Sequence of chain 3.A:
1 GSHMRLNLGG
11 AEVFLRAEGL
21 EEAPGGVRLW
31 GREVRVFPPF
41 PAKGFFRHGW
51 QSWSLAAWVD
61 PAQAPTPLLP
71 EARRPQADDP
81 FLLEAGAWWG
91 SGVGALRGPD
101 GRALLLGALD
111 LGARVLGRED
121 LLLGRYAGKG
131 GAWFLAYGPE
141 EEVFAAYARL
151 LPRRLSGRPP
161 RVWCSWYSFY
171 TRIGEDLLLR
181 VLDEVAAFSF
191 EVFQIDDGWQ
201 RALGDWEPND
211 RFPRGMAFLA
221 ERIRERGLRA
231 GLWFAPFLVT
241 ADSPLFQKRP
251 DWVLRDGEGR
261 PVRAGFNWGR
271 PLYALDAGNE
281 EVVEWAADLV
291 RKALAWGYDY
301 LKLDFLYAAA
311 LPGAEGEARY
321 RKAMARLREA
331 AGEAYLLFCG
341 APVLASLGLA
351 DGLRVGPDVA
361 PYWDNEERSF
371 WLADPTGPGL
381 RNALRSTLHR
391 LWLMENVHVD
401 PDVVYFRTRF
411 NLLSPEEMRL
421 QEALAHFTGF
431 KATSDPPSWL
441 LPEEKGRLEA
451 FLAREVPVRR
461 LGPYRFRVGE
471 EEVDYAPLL

Binding-site contacts:
Ligand atom O3 contacts residue LYS302 of chain 3.A at 2.9 Å (salt-bridge).
Ligand atom O4 contacts residue TRP233 of chain 3.A at 3.3 Å (h-bond).
Ligand atom O3 contacts residue ARG354 of chain 3.A at 3.2 Å (salt-bridge).
Ligand atom C2 contacts residue ASP358 of chain 3.A at 3.5 Å.
Ligand atom O4 contacts residue LYS302 of chain 3.A at 3.1 Å (salt-bridge).
Ligand atom C4 contacts residue ASP196 of chain 3.A at 3.6 Å.
Ligand atom C3 contacts residue ASP358 of chain 3.A at 3.4 Å.
Ligand atom O8 contacts residue PRO378 of chain 3.A at 3.6 Å.
Ligand atom C4 contacts residue TRP166 of chain 3.A at 3.5 Å (hydrophobic).
Ligand atom O2 contacts residue ASP358 of chain 3.A at 2.4 Å (salt-bridge).
Ligand atom O8 contacts residue GLY377 of chain 3.A at 3.5 Å.
Ligand atom C3 contacts residue TYR167 of chain 3.A at 3.5 Å (hydrophobic).
Ligand atom O5 contacts residue ASP304 of chain 3.A at 2.7 Å (salt-bridge).
Ligand atom O8 contacts residue THR376 of chain 3.A at 3.4 Å (h-bond).
Ligand atom O8 contacts residue ARG368 of chain 3.A at 2.7 Å (salt-bridge).
Ligand atom O6 contacts residue TRP166 of chain 3.A at 3.2 Å.
Ligand atom O3 contacts residue TYR167 of chain 3.A at 2.8 Å (h-bond).
Ligand atom O2 contacts residue ARG354 of chain 3.A at 3.1 Å (salt-bridge).
Ligand atom O6 contacts residue TRP268 of chain 3.A at 3.6 Å.
Ligand atom O5 contacts residue PHE305 of chain 3.A at 3.4 Å.
Ligand atom C6 contacts residue ASP197 of chain 3.A at 3.5 Å.
Ligand atom C6 contacts residue TRP166 of chain 3.A at 3.7 Å (hydrophobic).
Ligand atom O1 contacts residue ASP358 of chain 3.A at 2.7 Å (salt-bridge).
Ligand atom C5 contacts residue ASP304 of chain 3.A at 3.6 Å.
Ligand atom O4 contacts residue ASP304 of chain 3.A at 3.3 Å (salt-bridge).
Ligand atom O2 contacts residue TRP53 of chain 3.A at 3.5 Å (h-bond).
Ligand atom C5 contacts residue TRP166 of chain 3.A at 3.6 Å (hydrophobic).
Ligand atom C13 contacts residue TRP53 of chain 3.A at 3.6 Å (hydrophobic).
Ligand atom O2 contacts residue CYS339 of chain 3.A at 3.4 Å (h-bond).
Ligand atom O7 contacts residue GLN76 of chain 3.A at 2.6 Å (h-bond).
Ligand atom N contacts residue GLN76 of chain 3.A at 3.7 Å.
Ligand atom C13 contacts residue ASP358 of chain 3.A at 3.1 Å.
Ligand atom C2 contacts residue ASP304 of chain 3.A at 3.2 Å.
Ligand atom O6 contacts residue ASP197 of chain 3.A at 2.8 Å (salt-bridge).
Ligand atom N contacts residue ARG368 of chain 3.A at 3.6 Å.
Ligand atom O4 contacts residue ASP196 of chain 3.A at 2.8 Å (salt-bridge).
Ligand atom C6 contacts residue ASP196 of chain 3.A at 3.7 Å.
Ligand atom C1 contacts residue ASP304 of chain 3.A at 3.3 Å.
Ligand atom C1 contacts residue TRP53 of chain 3.A at 3.6 Å (hydrophobic).
Ligand atom C12 contacts residue ASP358 of chain 3.A at 3.1 Å.

The small molecule below binds the protein below.
Small molecule (SMILES): O=[N+]([O-])c1ccc(O[C@H]2O[C@H](CO)[C@H](O)[C@H](O)[C@H]2O)cc1